Sequence of chain 4.A:
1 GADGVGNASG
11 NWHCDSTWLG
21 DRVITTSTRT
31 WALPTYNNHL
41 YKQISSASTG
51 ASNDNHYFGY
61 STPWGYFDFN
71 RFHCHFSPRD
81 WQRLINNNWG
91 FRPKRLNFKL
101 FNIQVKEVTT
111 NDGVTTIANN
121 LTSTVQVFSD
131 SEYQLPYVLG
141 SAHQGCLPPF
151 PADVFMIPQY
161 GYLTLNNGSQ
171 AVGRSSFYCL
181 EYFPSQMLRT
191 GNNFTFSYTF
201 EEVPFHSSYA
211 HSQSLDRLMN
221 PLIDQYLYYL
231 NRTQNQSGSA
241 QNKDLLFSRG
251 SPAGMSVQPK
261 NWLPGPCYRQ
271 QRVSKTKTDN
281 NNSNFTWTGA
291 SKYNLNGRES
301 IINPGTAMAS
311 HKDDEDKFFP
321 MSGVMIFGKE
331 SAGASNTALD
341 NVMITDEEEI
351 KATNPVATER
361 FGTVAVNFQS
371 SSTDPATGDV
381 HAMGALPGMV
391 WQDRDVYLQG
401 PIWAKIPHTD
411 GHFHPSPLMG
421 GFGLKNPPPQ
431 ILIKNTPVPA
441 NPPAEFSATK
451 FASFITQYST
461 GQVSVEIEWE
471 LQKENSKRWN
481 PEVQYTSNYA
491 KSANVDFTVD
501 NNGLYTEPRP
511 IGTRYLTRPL

The small molecule below binds the protein below.
Small molecule (SMILES): CC(=O)N[C@H]1[C@H]([C@H](O)[C@H](O)CO)O[C@@](O)(C(=O)O)C[C@@H]1O

Sequence of chain 49.A:
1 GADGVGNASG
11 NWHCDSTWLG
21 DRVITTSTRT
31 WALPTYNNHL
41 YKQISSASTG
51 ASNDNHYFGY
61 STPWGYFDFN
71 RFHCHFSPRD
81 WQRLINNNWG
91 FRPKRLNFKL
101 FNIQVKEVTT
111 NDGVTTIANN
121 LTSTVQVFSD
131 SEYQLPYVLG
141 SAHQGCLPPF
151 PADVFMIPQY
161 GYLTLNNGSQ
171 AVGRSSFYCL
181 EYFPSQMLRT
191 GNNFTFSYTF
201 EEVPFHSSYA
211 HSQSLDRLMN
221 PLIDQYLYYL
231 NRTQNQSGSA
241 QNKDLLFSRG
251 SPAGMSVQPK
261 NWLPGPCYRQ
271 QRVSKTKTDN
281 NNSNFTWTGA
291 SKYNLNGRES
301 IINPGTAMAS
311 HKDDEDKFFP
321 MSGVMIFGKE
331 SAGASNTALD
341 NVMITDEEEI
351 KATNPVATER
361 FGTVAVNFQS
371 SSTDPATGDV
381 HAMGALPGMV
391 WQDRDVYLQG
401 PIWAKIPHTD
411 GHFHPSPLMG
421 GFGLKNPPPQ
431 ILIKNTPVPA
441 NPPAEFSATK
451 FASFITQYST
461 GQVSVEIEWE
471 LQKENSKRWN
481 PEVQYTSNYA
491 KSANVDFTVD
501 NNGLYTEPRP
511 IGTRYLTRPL

Binding-site contacts:
Ligand atom C10 contacts residue SER256 of chain 4.A at 4.2 Å.
Ligand atom O1A contacts residue THR286 of chain 49.A at 4.2 Å.
Ligand atom O2 contacts residue ASN231 of chain 4.A at 4.2 Å.
Ligand atom C2 contacts residue THR286 of chain 49.A at 4.2 Å.
Ligand atom O1A contacts residue ARG232 of chain 4.A at 3.5 Å.
Ligand atom O4 contacts residue VAL257 of chain 4.A at 3.1 Å.
Ligand atom O10 contacts residue SER52 of chain 49.A at 4.4 Å.
Ligand atom O1B contacts residue ARG232 of chain 4.A at 2.5 Å (salt-bridge).
Ligand atom C1 contacts residue ASN231 of chain 4.A at 3.6 Å.
Ligand atom O4 contacts residue ASN231 of chain 4.A at 4.2 Å.
Ligand atom C11 contacts residue ASN55 of chain 49.A at 3.2 Å.
Ligand atom C4 contacts residue VAL257 of chain 4.A at 4.4 Å (hydrophobic).
Ligand atom O1A contacts residue ASN231 of chain 4.A at 2.7 Å (h-bond).
Ligand atom C4 contacts residue ASN231 of chain 4.A at 3.5 Å.
Ligand atom C11 contacts residue GLY254 of chain 4.A at 3.6 Å.
Ligand atom C1 contacts residue ASN284 of chain 49.A at 3.8 Å.
Ligand atom O2 contacts residue THR286 of chain 49.A at 4.0 Å.
Ligand atom O10 contacts residue ASN55 of chain 49.A at 3.4 Å (h-bond).
Ligand atom O10 contacts residue SER256 of chain 4.A at 3.5 Å (h-bond).
Ligand atom C1 contacts residue ARG232 of chain 4.A at 3.6 Å.
Ligand atom O2 contacts residue ASN284 of chain 49.A at 3.0 Å (h-bond).
Ligand atom C10 contacts residue ASN55 of chain 49.A at 3.8 Å.
Ligand atom C2 contacts residue ASN231 of chain 4.A at 4.0 Å.
Ligand atom O2 contacts residue TRP287 of chain 49.A at 4.5 Å.
Ligand atom C11 contacts residue SER256 of chain 4.A at 4.3 Å.
Ligand atom O1A contacts residue ASN284 of chain 49.A at 4.5 Å.
Ligand atom O2 contacts residue ARG232 of chain 4.A at 4.5 Å.
Ligand atom C3 contacts residue TRP287 of chain 49.A at 4.1 Å (hydrophobic).
Ligand atom O4 contacts residue TRP287 of chain 49.A at 4.1 Å.
Ligand atom O1B contacts residue ASN231 of chain 4.A at 4.3 Å.
Ligand atom C2 contacts residue ASN284 of chain 49.A at 3.9 Å.
Ligand atom C3 contacts residue THR286 of chain 49.A at 3.5 Å.
Ligand atom O1B contacts residue ASN284 of chain 49.A at 3.7 Å.
Ligand atom C3 contacts residue ASN231 of chain 4.A at 3.9 Å.
Ligand atom C11 contacts residue ALA253 of chain 4.A at 3.6 Å (hydrophobic).
Ligand atom C5 contacts residue ASN231 of chain 4.A at 4.5 Å.